Binding-site contacts:
Ligand atom P contacts residue LYS223 of chain 1.C at 4.4 Å.
Ligand atom O3P contacts residue MN1 of chain 1.S at 3.9 Å.
Ligand atom O4 contacts residue GLU253 of chain 1.C at 4.0 Å.
Ligand atom C2 contacts residue LYS234 of chain 1.C at 3.8 Å.
Ligand atom C1 contacts residue LYS234 of chain 1.C at 4.0 Å.
Ligand atom C3 contacts residue LYS234 of chain 1.C at 3.0 Å.
Ligand atom O3 contacts residue GLY254 of chain 1.C at 3.0 Å (h-bond).
Ligand atom C5 contacts residue LYS234 of chain 1.C at 4.0 Å.
Ligand atom O4 contacts residue GLY252 of chain 1.C at 2.8 Å (h-bond).
Ligand atom C6 contacts residue MN1 of chain 1.S at 4.1 Å.
Ligand atom O3 contacts residue LYS234 of chain 1.C at 3.6 Å (salt-bridge).
Ligand atom O3 contacts residue ASN231 of chain 1.C at 4.0 Å.
Ligand atom O3X contacts residue LYS234 of chain 1.C at 4.3 Å.
Ligand atom O2 contacts residue LYS234 of chain 1.C at 3.5 Å.
Ligand atom O1 contacts residue LYS234 of chain 1.C at 3.1 Å (salt-bridge).
Ligand atom C4 contacts residue GLY252 of chain 1.C at 4.1 Å.
Ligand atom O2P contacts residue MN1 of chain 1.S at 2.0 Å.
Ligand atom O4 contacts residue LYS234 of chain 1.C at 4.1 Å.
Ligand atom C3 contacts residue GLY254 of chain 1.C at 4.2 Å.
Ligand atom P' contacts residue LYS234 of chain 1.C at 4.0 Å.
Ligand atom O2 contacts residue ASP235 of chain 1.C at 4.1 Å.
Ligand atom O2X contacts residue LYS234 of chain 1.C at 3.9 Å.
Ligand atom O3 contacts residue GLU253 of chain 1.C at 3.5 Å (salt-bridge).
Ligand atom O4 contacts residue GLY254 of chain 1.C at 4.5 Å.
Ligand atom P contacts residue MN1 of chain 1.S at 3.3 Å.
Ligand atom O6 contacts residue MN1 of chain 1.S at 4.0 Å.
Ligand atom C4 contacts residue GLU253 of chain 1.C at 4.1 Å.
Ligand atom C3 contacts residue GLU253 of chain 1.C at 4.4 Å.
Ligand atom C4 contacts residue LYS234 of chain 1.C at 4.0 Å.
Ligand atom O3 contacts residue GLY252 of chain 1.C at 3.9 Å.
Ligand atom C3 contacts residue GLY252 of chain 1.C at 4.3 Å.
Ligand atom O3P contacts residue LYS223 of chain 1.C at 3.2 Å (salt-bridge).

Sequence of chain 1.C:
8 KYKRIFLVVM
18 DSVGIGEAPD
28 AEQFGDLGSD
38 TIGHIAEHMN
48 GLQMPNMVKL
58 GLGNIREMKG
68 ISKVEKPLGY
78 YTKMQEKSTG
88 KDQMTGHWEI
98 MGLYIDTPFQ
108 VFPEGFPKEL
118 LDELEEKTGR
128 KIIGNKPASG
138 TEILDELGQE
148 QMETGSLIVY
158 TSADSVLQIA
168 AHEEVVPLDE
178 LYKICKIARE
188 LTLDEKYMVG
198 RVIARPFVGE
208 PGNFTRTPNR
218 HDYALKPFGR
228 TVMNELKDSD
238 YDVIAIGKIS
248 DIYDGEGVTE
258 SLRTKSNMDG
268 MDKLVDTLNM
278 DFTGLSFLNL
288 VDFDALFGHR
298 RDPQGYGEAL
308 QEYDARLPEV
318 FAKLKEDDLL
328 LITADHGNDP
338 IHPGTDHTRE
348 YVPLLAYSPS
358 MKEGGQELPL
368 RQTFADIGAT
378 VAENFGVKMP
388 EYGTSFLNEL

This small molecule binds to this protein.
Small molecule (SMILES): O=P(O)(O)OC[C@H]1O[C@H](O[P](=O)([O-])O)[C@H](O)[C@@H](O)[C@@H]1O